Sequence of chain 1.A:
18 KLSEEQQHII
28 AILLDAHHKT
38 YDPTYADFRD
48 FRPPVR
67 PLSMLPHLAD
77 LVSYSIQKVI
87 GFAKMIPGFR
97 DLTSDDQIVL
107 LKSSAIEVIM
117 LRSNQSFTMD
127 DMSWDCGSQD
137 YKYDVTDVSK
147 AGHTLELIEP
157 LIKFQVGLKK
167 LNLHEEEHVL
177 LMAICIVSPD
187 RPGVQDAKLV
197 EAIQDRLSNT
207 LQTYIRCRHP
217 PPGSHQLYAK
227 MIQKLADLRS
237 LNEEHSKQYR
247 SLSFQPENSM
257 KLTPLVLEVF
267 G

The small molecule below binds the protein below.
Small molecule (SMILES): C=C1/C(=C\C=C2/CCC[C@]3(C)[C@@H]([C@H](C)CC#C[C@@H](O)C45CC6CC(CC(C6)C4)C5)CC[C@@H]23)C[C@@H](O)C[C@@H]1O

Binding-site contacts:
Ligand atom C10 contacts residue SER122 of chain 1.A at 3.6 Å.
Ligand atom C30 contacts residue HIS149 of chain 1.A at 3.6 Å.
Ligand atom C36 contacts residue LEU71 of chain 1.A at 3.6 Å (hydrophobic).
Ligand atom C18 contacts residue VAL78 of chain 1.A at 3.9 Å (hydrophobic).
Ligand atom O01 contacts residue SER119 of chain 1.A at 3.4 Å.
Ligand atom C25 contacts residue HIS149 of chain 1.A at 3.6 Å.
Ligand atom C07 contacts residue SER119 of chain 1.A at 3.3 Å.
Ligand atom O01 contacts residue TYR38 of chain 1.A at 2.7 Å (h-bond).
Ligand atom C34 contacts residue VAL78 of chain 1.A at 3.6 Å (hydrophobic).
Ligand atom C03 contacts residue ARG118 of chain 1.A at 3.8 Å.
Ligand atom C39 contacts residue ILE115 of chain 1.A at 3.5 Å (hydrophobic).
Ligand atom C06 contacts residue TRP130 of chain 1.A at 3.9 Å (hydrophobic).
Ligand atom C31 contacts residue LEU71 of chain 1.A at 3.7 Å (hydrophobic).
Ligand atom C39 contacts residue SER81 of chain 1.A at 3.4 Å.
Ligand atom C25 contacts residue HIS241 of chain 1.A at 3.2 Å.
Ligand atom C33 contacts residue VAL78 of chain 1.A at 3.7 Å (hydrophobic).
Ligand atom C16 contacts residue LEU157 of chain 1.A at 3.8 Å (hydrophobic).
Ligand atom O02 contacts residue SER81 of chain 1.A at 3.0 Å (h-bond).
Ligand atom C12 contacts residue VAL144 of chain 1.A at 3.9 Å (hydrophobic).
Ligand atom C11 contacts residue LEU74 of chain 1.A at 3.9 Å (hydrophobic).
Ligand atom C05 contacts residue SER119 of chain 1.A at 3.8 Å.
Ligand atom C01 contacts residue SER122 of chain 1.A at 3.7 Å.
Ligand atom C22 contacts residue LEU153 of chain 1.A at 3.9 Å (hydrophobic).
Ligand atom O03 contacts residue HIS149 of chain 1.A at 3.0 Å (h-bond).
Ligand atom O02 contacts residue ARG118 of chain 1.A at 2.9 Å (salt-bridge).
Ligand atom O03 contacts residue HIS241 of chain 1.A at 2.5 Å (h-bond).
Ligand atom C08 contacts residue TRP130 of chain 1.A at 3.8 Å (hydrophobic).
Ligand atom C02 contacts residue ARG118 of chain 1.A at 3.9 Å.
Ligand atom C01 contacts residue TYR42 of chain 1.A at 3.9 Å (hydrophobic).
Ligand atom C23 contacts residue HIS149 of chain 1.A at 3.7 Å.
Ligand atom O01 contacts residue SER122 of chain 1.A at 2.9 Å (h-bond).
Ligand atom C06 contacts residue SER119 of chain 1.A at 3.6 Å.
Ligand atom C09 contacts residue TRP130 of chain 1.A at 3.4 Å (hydrophobic).
Ligand atom C04 contacts residue SER119 of chain 1.A at 3.8 Å.
Ligand atom C11 contacts residue TYR139 of chain 1.A at 3.8 Å (hydrophobic).
Ligand atom C10 contacts residue CYS132 of chain 1.A at 3.5 Å (hydrophobic).
Ligand atom C37 contacts residue TYR245 of chain 1.A at 3.8 Å (hydrophobic).
Ligand atom C36 contacts residue LEU258 of chain 1.A at 3.8 Å (hydrophobic).
Ligand atom C01 contacts residue TYR38 of chain 1.A at 3.5 Å (hydrophobic).
Ligand atom C24 contacts residue HIS149 of chain 1.A at 3.4 Å.